Sequence of chain 8.S:
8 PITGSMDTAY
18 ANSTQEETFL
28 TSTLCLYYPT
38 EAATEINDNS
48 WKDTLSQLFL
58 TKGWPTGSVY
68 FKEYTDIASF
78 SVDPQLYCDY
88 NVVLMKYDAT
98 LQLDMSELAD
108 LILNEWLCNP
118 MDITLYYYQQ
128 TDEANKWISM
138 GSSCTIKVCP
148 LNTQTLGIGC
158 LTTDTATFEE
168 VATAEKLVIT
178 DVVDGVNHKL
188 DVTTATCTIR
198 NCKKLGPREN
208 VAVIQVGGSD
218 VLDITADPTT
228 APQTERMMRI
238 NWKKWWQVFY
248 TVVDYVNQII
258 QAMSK

Binding-site contacts:
Ligand atom C6 contacts residue ASN19 of chain 8.S at 4.1 Å.
Ligand atom O5 contacts residue ASN19 of chain 8.S at 2.2 Å (h-bond).
Ligand atom O6 contacts residue ASN19 of chain 8.S at 4.4 Å.
Ligand atom C5 contacts residue ASN19 of chain 8.S at 3.4 Å.
Ligand atom C2 contacts residue ASN19 of chain 8.S at 3.4 Å.
Ligand atom C8 contacts residue TYR17 of chain 8.S at 4.2 Å (hydrophobic).
Ligand atom C3 contacts residue ASN19 of chain 8.S at 4.4 Å.
Ligand atom N2 contacts residue ASN19 of chain 8.S at 4.1 Å.
Ligand atom C1 contacts residue ASN19 of chain 8.S at 1.9 Å.

This small molecule binds to this protein.
Small molecule (SMILES): CC(=O)N[C@H]1[C@H](O[C@H]2[C@H](O)[C@@H](NC(C)=O)CO[C@@H]2CO)O[C@H](CO)[C@@H](O)[C@@H]1O